Binding-site contacts:
Ligand atom C3 contacts residue ASP83 of chain 1.B at 3.4 Å.
Ligand atom C5 contacts residue SER211 of chain 1.B at 3.8 Å.
Ligand atom O4 contacts residue GLY213 of chain 1.B at 2.9 Å (h-bond).
Ligand atom C6 contacts residue GLY213 of chain 1.B at 3.8 Å.
Ligand atom O6 contacts residue TYR125 of chain 1.B at 3.7 Å.
Ligand atom C1 contacts residue SER211 of chain 1.B at 3.6 Å.
Ligand atom C4 contacts residue TYR125 of chain 1.B at 3.5 Å (hydrophobic).
Ligand atom O3 contacts residue SER211 of chain 1.B at 3.3 Å (h-bond).
Ligand atom O5 contacts residue SER211 of chain 1.B at 3.0 Å (h-bond).
Ligand atom C4 contacts residue ASP83 of chain 1.B at 3.2 Å.
Ligand atom O7 contacts residue SER211 of chain 1.B at 4.2 Å.
Ligand atom O2 contacts residue ASN127 of chain 1.B at 3.8 Å.
Ligand atom C3 contacts residue SER211 of chain 1.B at 4.1 Å.
Ligand atom O4 contacts residue SER211 of chain 1.B at 2.8 Å (h-bond).
Ligand atom O3 contacts residue TYR125 of chain 1.B at 3.8 Å.
Ligand atom C6 contacts residue ASP80 of chain 1.B at 3.7 Å.
Ligand atom O4 contacts residue ALA82 of chain 1.B at 3.1 Å.
Ligand atom C4 contacts residue SER211 of chain 1.B at 3.6 Å.
Ligand atom C6 contacts residue ALA82 of chain 1.B at 4.2 Å (hydrophobic).
Ligand atom O3 contacts residue ASP83 of chain 1.B at 2.6 Å (salt-bridge).
Ligand atom C6 contacts residue GLY214 of chain 1.B at 4.0 Å.
Ligand atom C4 contacts residue SER211 of chain 1.B at 4.0 Å.
Ligand atom O4 contacts residue GLY214 of chain 1.B at 4.0 Å.
Ligand atom O4 contacts residue SER211 of chain 1.B at 3.2 Å (h-bond).
Ligand atom C5 contacts residue TYR125 of chain 1.B at 3.5 Å (hydrophobic).
Ligand atom O6 contacts residue LEU212 of chain 1.B at 4.0 Å.
Ligand atom C3 contacts residue TYR125 of chain 1.B at 3.5 Å (hydrophobic).
Ligand atom O4 contacts residue LEU212 of chain 1.B at 3.2 Å (h-bond).
Ligand atom C4 contacts residue GLY213 of chain 1.B at 3.9 Å.
Ligand atom O3 contacts residue GLY104 of chain 1.B at 3.0 Å (h-bond).
Ligand atom C6 contacts residue TYR125 of chain 1.B at 3.5 Å (hydrophobic).
Ligand atom C4 contacts residue ALA82 of chain 1.B at 3.7 Å (hydrophobic).
Ligand atom O6 contacts residue ASP80 of chain 1.B at 3.0 Å (salt-bridge).
Ligand atom O4 contacts residue ASP83 of chain 1.B at 2.7 Å (salt-bridge).
Ligand atom C3 contacts residue ASN127 of chain 1.B at 3.5 Å.
Ligand atom C2 contacts residue SER211 of chain 1.B at 3.8 Å.
Ligand atom O7 contacts residue ASN41 of chain 1.B at 4.2 Å.
Ligand atom O3 contacts residue GLY103 of chain 1.B at 3.6 Å.
Ligand atom C6 contacts residue SER211 of chain 1.B at 4.1 Å.
Ligand atom O3 contacts residue ASN127 of chain 1.B at 2.9 Å (h-bond).

Sequence of chain 1.B:
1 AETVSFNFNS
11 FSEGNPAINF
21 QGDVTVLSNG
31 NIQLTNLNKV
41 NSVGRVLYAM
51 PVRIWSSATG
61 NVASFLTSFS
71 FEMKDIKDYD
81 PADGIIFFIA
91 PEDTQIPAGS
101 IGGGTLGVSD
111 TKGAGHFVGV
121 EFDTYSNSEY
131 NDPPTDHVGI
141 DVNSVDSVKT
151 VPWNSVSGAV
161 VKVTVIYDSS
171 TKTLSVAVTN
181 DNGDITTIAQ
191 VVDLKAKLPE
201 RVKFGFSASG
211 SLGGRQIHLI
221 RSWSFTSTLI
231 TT

A protein and the small-molecule ligand that binds it are described below.
Small molecule (SMILES): CC(=O)N[C@@H]1[C@@H](O[C@@H]2O[C@H](CO)[C@H](O)[C@H](O)[C@H]2O)[C@@H](O)[C@@H](CO)O[C@H]1O